A small-molecule ligand and the protein it binds are described below.
Small molecule (SMILES): CC(=O)N[C@H]1[C@H](O[C@H]2[C@H](O)[C@@H](NC(C)=O)CO[C@@H]2CO)O[C@H](CO)[C@@H](O)[C@@H]1O

Sequence of chain 60.E:
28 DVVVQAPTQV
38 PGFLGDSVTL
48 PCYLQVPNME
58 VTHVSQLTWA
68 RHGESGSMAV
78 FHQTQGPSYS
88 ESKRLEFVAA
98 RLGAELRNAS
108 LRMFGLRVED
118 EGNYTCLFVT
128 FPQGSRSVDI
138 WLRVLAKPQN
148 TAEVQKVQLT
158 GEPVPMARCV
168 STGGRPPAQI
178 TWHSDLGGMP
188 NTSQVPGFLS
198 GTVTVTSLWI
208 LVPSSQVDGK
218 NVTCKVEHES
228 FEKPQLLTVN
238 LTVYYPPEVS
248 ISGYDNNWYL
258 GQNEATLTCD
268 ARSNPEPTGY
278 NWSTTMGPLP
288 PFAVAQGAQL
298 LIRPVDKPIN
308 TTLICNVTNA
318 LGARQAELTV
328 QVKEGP

Binding-site contacts:
Ligand atom C3 contacts residue ASN218 of chain 60.E at 3.7 Å.
Ligand atom C5 contacts residue ASN218 of chain 60.E at 3.6 Å.
Ligand atom O5 contacts residue THR235 of chain 60.E at 4.4 Å.
Ligand atom C1 contacts residue NAG1 of chain 60.J at 3.7 Å.
Ligand atom C7 contacts residue ASN218 of chain 60.E at 2.9 Å.
Ligand atom C4 contacts residue ASN218 of chain 60.E at 4.1 Å.
Ligand atom O5 contacts residue ASN218 of chain 60.E at 2.3 Å (h-bond).
Ligand atom C8 contacts residue ASN218 of chain 60.E at 4.3 Å.
Ligand atom C1 contacts residue ASN218 of chain 60.E at 1.4 Å.
Ligand atom C2 contacts residue ASN218 of chain 60.E at 2.3 Å.
Ligand atom N2 contacts residue ASN218 of chain 60.E at 2.9 Å (h-bond).
Ligand atom O5 contacts residue NAG1 of chain 60.J at 4.1 Å.
Ligand atom C5 contacts residue NAG1 of chain 60.J at 4.3 Å.
Ligand atom O7 contacts residue ASN218 of chain 60.E at 2.3 Å (h-bond).